The protein below binds the small molecule below.
Small molecule (SMILES): O=P(O)(O)OC[C@@H](O)[C@@H](O)[C@H](O)[C@@H](O)CO

Sequence of chain 1.E:
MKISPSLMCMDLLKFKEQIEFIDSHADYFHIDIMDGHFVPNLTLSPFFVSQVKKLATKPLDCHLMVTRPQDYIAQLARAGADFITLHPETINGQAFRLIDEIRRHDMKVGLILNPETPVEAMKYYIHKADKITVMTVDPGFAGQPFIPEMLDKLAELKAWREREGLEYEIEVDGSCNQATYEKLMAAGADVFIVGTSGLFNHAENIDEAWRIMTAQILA

Binding-site contacts:
Ligand atom O3 contacts residue MG1 of chain 1.P at 3.2 Å.
Ligand atom O2 contacts residue MG1 of chain 1.P at 2.0 Å.
Ligand atom O2 contacts residue HIS63 of chain 1.E at 3.5 Å (h-bond).
Ligand atom O6 contacts residue GLY195 of chain 1.E at 3.5 Å.
Ligand atom O2 contacts residue ASP32 of chain 1.E at 2.7 Å (salt-bridge).
Ligand atom O4 contacts residue SER6 of chain 1.E at 3.2 Å (h-bond).
Ligand atom O4 contacts residue ASP32 of chain 1.E at 3.6 Å (salt-bridge).
Ligand atom C3 contacts residue MG1 of chain 1.P at 3.7 Å.
Ligand atom O3P contacts residue ALA142 of chain 1.E at 3.2 Å.
Ligand atom O2P contacts residue SER175 of chain 1.E at 3.0 Å (h-bond).
Ligand atom O1 contacts residue PHE141 of chain 1.E at 3.7 Å.
Ligand atom O4 contacts residue MET8 of chain 1.E at 2.9 Å (h-bond).
Ligand atom O3P contacts residue THR196 of chain 1.E at 2.5 Å (h-bond).
Ligand atom O5 contacts residue GLY174 of chain 1.E at 3.5 Å (h-bond).
Ligand atom O1 contacts residue GLY140 of chain 1.E at 2.8 Å (h-bond).
Ligand atom O2P contacts residue GLY143 of chain 1.E at 3.4 Å (h-bond).
Ligand atom C4 contacts residue PHE141 of chain 1.E at 3.8 Å (hydrophobic).
Ligand atom C3 contacts residue ASP32 of chain 1.E at 3.6 Å.
Ligand atom C3 contacts residue ASP173 of chain 1.E at 3.0 Å.
Ligand atom O1 contacts residue MET65 of chain 1.E at 3.8 Å.
Ligand atom O3 contacts residue SER6 of chain 1.E at 3.2 Å (h-bond).
Ligand atom O3 contacts residue HIS30 of chain 1.E at 3.3 Å.
Ligand atom O2 contacts residue MET65 of chain 1.E at 3.7 Å.
Ligand atom C6 contacts residue ALA142 of chain 1.E at 3.5 Å (hydrophobic).
Ligand atom C2 contacts residue MG1 of chain 1.P at 3.3 Å.
Ligand atom P contacts residue GLY143 of chain 1.E at 3.7 Å.
Ligand atom C1 contacts residue PHE141 of chain 1.E at 3.5 Å (hydrophobic).
Ligand atom O1P contacts residue SER197 of chain 1.E at 2.6 Å (h-bond).
Ligand atom O2 contacts residue HIS30 of chain 1.E at 3.8 Å.
Ligand atom P contacts residue THR196 of chain 1.E at 3.7 Å.
Ligand atom O3 contacts residue ASP173 of chain 1.E at 3.4 Å (salt-bridge).
Ligand atom O2 contacts residue ASP173 of chain 1.E at 2.9 Å (salt-bridge).
Ligand atom C2 contacts residue ASP173 of chain 1.E at 3.8 Å.
Ligand atom O6 contacts residue THR196 of chain 1.E at 3.8 Å.
Ligand atom O3 contacts residue ASP32 of chain 1.E at 2.7 Å (salt-bridge).
Ligand atom O1 contacts residue PRO139 of chain 1.E at 3.7 Å.
Ligand atom C2 contacts residue ASP32 of chain 1.E at 3.4 Å.
Ligand atom O3P contacts residue GLY143 of chain 1.E at 2.8 Å (h-bond).
Ligand atom O5 contacts residue ASP173 of chain 1.E at 3.2 Å (salt-bridge).
Ligand atom O1P contacts residue THR196 of chain 1.E at 3.5 Å (h-bond).